Binding-site contacts:
Ligand atom C8 contacts residue ARG108 of chain 9.B at 4.1 Å.
Ligand atom C7 contacts residue THR101 of chain 9.B at 3.9 Å.
Ligand atom O5 contacts residue PHE97 of chain 9.B at 4.0 Å.
Ligand atom O5 contacts residue ASN99 of chain 9.B at 2.4 Å (h-bond).
Ligand atom C3 contacts residue ASN99 of chain 9.B at 3.8 Å.
Ligand atom C7 contacts residue ASN99 of chain 9.B at 3.8 Å.
Ligand atom C5 contacts residue PHE97 of chain 9.B at 3.8 Å (hydrophobic).
Ligand atom C2 contacts residue ASN99 of chain 9.B at 2.4 Å.
Ligand atom C6 contacts residue PHE97 of chain 9.B at 3.7 Å (hydrophobic).
Ligand atom O7 contacts residue PHE97 of chain 9.B at 3.5 Å.
Ligand atom C7 contacts residue PHE97 of chain 9.B at 4.0 Å (hydrophobic).
Ligand atom C2 contacts residue THR101 of chain 9.B at 4.2 Å.
Ligand atom C1 contacts residue ASN99 of chain 9.B at 1.4 Å.
Ligand atom C4 contacts residue ASN99 of chain 9.B at 4.2 Å.
Ligand atom O7 contacts residue ASN99 of chain 9.B at 4.2 Å.
Ligand atom C8 contacts residue PHE97 of chain 9.B at 4.1 Å (hydrophobic).
Ligand atom N2 contacts residue THR101 of chain 9.B at 3.2 Å (h-bond).
Ligand atom C8 contacts residue THR101 of chain 9.B at 3.5 Å.
Ligand atom C8 contacts residue ASN99 of chain 9.B at 4.1 Å.
Ligand atom C1 contacts residue THR101 of chain 9.B at 4.5 Å.
Ligand atom C5 contacts residue ASN99 of chain 9.B at 3.7 Å.
Ligand atom N2 contacts residue ASN99 of chain 9.B at 2.8 Å (h-bond).

This protein binds this small molecule.
Small molecule (SMILES): CC(=O)N[C@H]1[C@H](O[C@H]2[C@H](O)[C@@H](NC(C)=O)CO[C@@H]2CO)O[C@H](CO)[C@@H](O[C@@H]2O[C@H](CO)[C@@H](O)[C@H](O)[C@@H]2O)[C@@H]1O

Sequence of chain 9.B:
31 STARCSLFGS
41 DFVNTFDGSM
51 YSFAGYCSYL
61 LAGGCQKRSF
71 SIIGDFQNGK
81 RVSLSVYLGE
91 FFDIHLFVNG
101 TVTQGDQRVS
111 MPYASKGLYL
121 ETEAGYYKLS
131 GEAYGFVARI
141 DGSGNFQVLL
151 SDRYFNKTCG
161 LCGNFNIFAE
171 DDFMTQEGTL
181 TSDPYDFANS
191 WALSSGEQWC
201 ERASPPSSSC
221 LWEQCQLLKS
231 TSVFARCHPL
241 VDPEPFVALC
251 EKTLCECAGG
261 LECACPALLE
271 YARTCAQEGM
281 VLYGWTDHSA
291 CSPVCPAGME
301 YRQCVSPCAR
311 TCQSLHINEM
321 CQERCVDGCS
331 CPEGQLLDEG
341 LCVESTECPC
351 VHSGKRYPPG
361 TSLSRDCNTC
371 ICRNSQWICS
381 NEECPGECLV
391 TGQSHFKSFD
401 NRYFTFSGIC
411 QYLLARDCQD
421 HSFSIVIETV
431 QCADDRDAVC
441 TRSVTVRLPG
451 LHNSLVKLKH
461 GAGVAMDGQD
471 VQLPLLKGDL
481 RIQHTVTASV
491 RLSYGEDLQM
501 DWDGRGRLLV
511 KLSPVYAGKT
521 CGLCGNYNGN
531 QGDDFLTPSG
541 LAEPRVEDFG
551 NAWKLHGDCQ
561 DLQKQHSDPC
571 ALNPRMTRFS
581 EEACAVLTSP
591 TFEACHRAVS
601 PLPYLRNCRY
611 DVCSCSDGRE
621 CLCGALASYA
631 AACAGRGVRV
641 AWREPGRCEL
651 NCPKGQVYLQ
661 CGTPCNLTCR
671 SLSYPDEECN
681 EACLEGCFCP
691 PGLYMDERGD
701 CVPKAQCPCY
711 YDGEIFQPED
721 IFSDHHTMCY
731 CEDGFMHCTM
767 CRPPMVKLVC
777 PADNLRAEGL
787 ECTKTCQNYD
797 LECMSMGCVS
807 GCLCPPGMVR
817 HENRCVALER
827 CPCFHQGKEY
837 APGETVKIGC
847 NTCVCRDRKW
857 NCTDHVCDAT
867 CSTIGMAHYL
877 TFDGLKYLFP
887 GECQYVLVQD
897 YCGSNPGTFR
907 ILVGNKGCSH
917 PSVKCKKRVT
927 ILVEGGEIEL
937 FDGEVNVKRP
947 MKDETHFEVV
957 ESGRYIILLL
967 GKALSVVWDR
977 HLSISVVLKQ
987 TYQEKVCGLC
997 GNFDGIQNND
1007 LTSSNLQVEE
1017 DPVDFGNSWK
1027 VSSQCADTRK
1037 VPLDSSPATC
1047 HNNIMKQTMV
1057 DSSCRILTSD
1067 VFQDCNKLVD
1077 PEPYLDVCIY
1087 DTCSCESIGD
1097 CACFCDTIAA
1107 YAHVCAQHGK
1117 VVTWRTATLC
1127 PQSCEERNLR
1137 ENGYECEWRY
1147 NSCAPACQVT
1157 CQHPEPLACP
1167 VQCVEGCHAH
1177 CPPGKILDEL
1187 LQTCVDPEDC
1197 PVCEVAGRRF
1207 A